Binding-site contacts:
Ligand atom CD1 contacts residue THR1121 of chain 7.MA at 3.0 Å.
Ligand atom OH contacts residue HIS1068 of chain 7.MA at 3.8 Å.
Ligand atom OH contacts residue GLN1063 of chain 7.MA at 3.7 Å.
Ligand atom CE2 contacts residue GLN1063 of chain 7.MA at 3.3 Å.
Ligand atom OH contacts residue GLU183 of chain 7.KB at 3.9 Å.
Ligand atom CG contacts residue ASN1072 of chain 7.MA at 4.2 Å.
Ligand atom CD1 contacts residue GLN1063 of chain 7.MA at 3.8 Å.
Ligand atom CD2 contacts residue LEU1129 of chain 7.MA at 4.2 Å (hydrophobic).
Ligand atom C contacts residue GLN1063 of chain 7.MA at 3.9 Å.
Ligand atom OH contacts residue ASP182 of chain 7.KB at 3.4 Å (salt-bridge).
Ligand atom C contacts residue VAL1202 of chain 7.MA at 4.2 Å (hydrophobic).
Ligand atom O contacts residue THR1121 of chain 7.MA at 4.0 Å.
Ligand atom CE1 contacts residue THR1121 of chain 7.MA at 3.9 Å.
Ligand atom CD2 contacts residue PHE1125 of chain 7.MA at 4.2 Å (hydrophobic).
Ligand atom CD2 contacts residue THR1121 of chain 7.MA at 4.3 Å.
Ligand atom CZ contacts residue GLN1063 of chain 7.MA at 4.1 Å.
Ligand atom CZ contacts residue ASP182 of chain 7.KB at 4.1 Å.
Ligand atom O contacts residue HIS1126 of chain 7.MA at 3.3 Å (h-bond).
Ligand atom CZ contacts residue ASN1072 of chain 7.MA at 3.5 Å.
Ligand atom O contacts residue VAL1202 of chain 7.MA at 3.2 Å.
Ligand atom CA contacts residue GLN1063 of chain 7.MA at 4.3 Å.
Ligand atom CD1 contacts residue ASN1122 of chain 7.MA at 4.3 Å.
Ligand atom CG contacts residue HIS1126 of chain 7.MA at 4.3 Å.
Ligand atom CD2 contacts residue THR1121 of chain 7.MA at 4.0 Å.
Ligand atom CD2 contacts residue HIS1126 of chain 7.MA at 3.4 Å.
Ligand atom CD1 contacts residue TYR141 of chain 7.PB at 3.5 Å (hydrophobic).
Ligand atom CD1 contacts residue ASN1072 of chain 7.MA at 4.0 Å.
Ligand atom CE1 contacts residue ASN1072 of chain 7.MA at 3.3 Å.
Ligand atom CG contacts residue THR1121 of chain 7.MA at 3.3 Å.
Ligand atom O contacts residue GLN1063 of chain 7.MA at 2.9 Å (h-bond).
Ligand atom C contacts residue HIS1126 of chain 7.MA at 4.0 Å.
Ligand atom CG1 contacts residue TYR141 of chain 7.PB at 3.9 Å (hydrophobic).
Ligand atom CD1 contacts residue PHE1125 of chain 7.MA at 3.6 Å (hydrophobic).
Ligand atom CG2 contacts residue GLN1063 of chain 7.MA at 3.3 Å.
Ligand atom CD2 contacts residue GLN1063 of chain 7.MA at 3.6 Å.
Ligand atom CD2 contacts residue ALA1120 of chain 7.MA at 3.5 Å (hydrophobic).
Ligand atom OH contacts residue ASN1072 of chain 7.MA at 3.1 Å (h-bond).
Ligand atom SD contacts residue ASN1072 of chain 7.MA at 3.7 Å.
Ligand atom CE2 contacts residue ASP182 of chain 7.KB at 4.3 Å.
Ligand atom CB contacts residue THR1121 of chain 7.MA at 3.3 Å.

Sequence of chain 7.KB:
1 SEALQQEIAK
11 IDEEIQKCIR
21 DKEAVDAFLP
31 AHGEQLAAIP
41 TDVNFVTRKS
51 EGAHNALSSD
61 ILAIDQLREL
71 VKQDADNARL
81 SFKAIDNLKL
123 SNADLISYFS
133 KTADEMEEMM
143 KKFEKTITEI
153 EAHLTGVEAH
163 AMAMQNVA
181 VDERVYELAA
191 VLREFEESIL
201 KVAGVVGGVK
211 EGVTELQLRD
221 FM

The small molecule below binds the protein below.
Small molecule (SMILES): CC[C@H](C)[C@H](N)C(=O)N[C@@H](CC(C)C)C(=O)N1CCC[C@H]1C(=O)N[C@@H](CCSC)C(=O)N[C@@H](Cc1ccc(O)cc1)C(=O)N[C@@H](CCCCN)C(=O)N[C@@H](CC(C)C)C(=O)N[C@@H](CO)C(=O)N1CCC[C@H]1C=O

Sequence of chain 7.MA:
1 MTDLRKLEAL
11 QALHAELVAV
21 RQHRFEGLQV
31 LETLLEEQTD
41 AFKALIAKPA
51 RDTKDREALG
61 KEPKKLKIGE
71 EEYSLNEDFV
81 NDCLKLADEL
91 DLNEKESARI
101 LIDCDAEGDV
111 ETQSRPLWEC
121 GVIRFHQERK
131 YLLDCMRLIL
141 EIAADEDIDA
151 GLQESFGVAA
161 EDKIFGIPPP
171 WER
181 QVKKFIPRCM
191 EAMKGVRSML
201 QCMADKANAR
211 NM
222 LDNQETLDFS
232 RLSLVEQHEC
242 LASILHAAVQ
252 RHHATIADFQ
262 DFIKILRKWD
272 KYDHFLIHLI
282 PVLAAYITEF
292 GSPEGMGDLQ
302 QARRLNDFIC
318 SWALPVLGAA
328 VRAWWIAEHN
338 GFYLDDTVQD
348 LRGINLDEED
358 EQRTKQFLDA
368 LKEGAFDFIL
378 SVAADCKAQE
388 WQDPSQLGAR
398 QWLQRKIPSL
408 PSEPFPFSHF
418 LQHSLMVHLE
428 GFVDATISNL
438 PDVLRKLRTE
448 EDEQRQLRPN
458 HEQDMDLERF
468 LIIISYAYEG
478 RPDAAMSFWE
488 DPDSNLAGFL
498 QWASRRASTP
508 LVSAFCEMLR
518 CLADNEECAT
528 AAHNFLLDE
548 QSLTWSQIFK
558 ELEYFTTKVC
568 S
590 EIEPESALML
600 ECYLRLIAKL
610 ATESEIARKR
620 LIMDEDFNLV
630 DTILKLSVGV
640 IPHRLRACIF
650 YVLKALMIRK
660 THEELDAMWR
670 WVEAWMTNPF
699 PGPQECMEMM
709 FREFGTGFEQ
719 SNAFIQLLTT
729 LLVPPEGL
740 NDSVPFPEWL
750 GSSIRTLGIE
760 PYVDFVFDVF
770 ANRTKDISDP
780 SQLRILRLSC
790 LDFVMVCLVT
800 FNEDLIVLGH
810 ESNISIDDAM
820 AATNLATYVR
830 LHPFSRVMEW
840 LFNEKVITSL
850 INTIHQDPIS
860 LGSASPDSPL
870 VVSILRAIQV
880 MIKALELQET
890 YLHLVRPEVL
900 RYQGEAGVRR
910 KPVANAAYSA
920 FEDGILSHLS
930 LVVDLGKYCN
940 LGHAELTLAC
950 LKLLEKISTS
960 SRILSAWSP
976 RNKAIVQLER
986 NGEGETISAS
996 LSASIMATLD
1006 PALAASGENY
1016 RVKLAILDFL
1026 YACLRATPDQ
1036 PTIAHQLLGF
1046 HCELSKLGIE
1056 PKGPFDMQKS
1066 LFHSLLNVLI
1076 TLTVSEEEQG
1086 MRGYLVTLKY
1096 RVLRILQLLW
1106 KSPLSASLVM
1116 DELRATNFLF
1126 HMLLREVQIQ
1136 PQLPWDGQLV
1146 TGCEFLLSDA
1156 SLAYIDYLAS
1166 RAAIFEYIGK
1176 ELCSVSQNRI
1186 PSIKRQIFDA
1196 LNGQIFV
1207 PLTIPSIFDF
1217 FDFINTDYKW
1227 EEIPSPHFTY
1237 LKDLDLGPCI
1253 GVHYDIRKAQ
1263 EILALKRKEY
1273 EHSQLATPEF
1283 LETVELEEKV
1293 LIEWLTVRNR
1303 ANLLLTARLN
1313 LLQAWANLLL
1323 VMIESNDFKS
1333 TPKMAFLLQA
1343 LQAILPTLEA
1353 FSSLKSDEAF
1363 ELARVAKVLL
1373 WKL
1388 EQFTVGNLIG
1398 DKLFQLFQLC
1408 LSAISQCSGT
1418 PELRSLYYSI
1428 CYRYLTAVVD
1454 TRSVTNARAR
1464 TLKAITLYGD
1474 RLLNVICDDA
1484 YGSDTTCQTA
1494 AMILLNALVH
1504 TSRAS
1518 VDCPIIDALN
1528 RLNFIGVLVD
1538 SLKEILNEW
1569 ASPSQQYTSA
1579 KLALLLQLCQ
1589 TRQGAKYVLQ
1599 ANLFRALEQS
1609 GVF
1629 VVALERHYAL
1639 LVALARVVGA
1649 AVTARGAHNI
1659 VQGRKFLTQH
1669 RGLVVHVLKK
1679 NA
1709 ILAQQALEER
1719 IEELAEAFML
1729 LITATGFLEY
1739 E

Sequence of chain 7.PB:
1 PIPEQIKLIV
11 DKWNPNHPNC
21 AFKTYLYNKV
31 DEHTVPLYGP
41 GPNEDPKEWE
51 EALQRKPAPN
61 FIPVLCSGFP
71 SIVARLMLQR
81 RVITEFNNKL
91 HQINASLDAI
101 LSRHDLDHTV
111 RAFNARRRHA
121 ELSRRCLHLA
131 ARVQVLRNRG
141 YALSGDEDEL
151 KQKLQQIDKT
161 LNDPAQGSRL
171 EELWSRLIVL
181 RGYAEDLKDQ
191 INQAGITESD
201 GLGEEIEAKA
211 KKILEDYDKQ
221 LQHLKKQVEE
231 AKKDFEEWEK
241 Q